The protein below binds the small molecule below.
Small molecule (SMILES): CNCc1ccc(O)cc1

Binding-site contacts:
Ligand atom C5 contacts residue ASP122 of chain 1.A at 4.1 Å.
Ligand atom C contacts residue RBJ1 of chain 1.C at 3.5 Å.
Ligand atom C1 contacts residue SER172 of chain 1.A at 3.4 Å.
Ligand atom C6 contacts residue RBJ1 of chain 1.C at 4.4 Å.
Ligand atom C4 contacts residue RBJ1 of chain 1.C at 4.1 Å.
Ligand atom C7 contacts residue PHE205 of chain 1.A at 3.8 Å (hydrophobic).
Ligand atom C4 contacts residue ASP122 of chain 1.A at 3.7 Å.
Ligand atom C2 contacts residue PHE205 of chain 1.A at 3.6 Å (hydrophobic).
Ligand atom O contacts residue GLY310 of chain 1.A at 3.5 Å (h-bond).
Ligand atom C1 contacts residue SER204 of chain 1.A at 3.4 Å.
Ligand atom C4 contacts residue LEU214 of chain 1.A at 4.2 Å (hydrophobic).
Ligand atom C2 contacts residue ASP170 of chain 1.A at 4.0 Å.
Ligand atom C contacts residue SER204 of chain 1.A at 3.5 Å.
Ligand atom O contacts residue LEU214 of chain 1.A at 3.9 Å.
Ligand atom O contacts residue RBJ1 of chain 1.C at 4.5 Å.
Ligand atom C contacts residue ASP170 of chain 1.A at 3.3 Å.
Ligand atom N contacts residue ASP170 of chain 1.A at 2.7 Å (salt-bridge).
Ligand atom C7 contacts residue TYR168 of chain 1.A at 4.1 Å (hydrophobic).
Ligand atom C1 contacts residue ASP170 of chain 1.A at 3.8 Å.
Ligand atom C2 contacts residue SER172 of chain 1.A at 4.0 Å.
Ligand atom C5 contacts residue RBJ1 of chain 1.C at 4.3 Å.
Ligand atom N contacts residue SER204 of chain 1.A at 2.8 Å (h-bond).
Ligand atom C3 contacts residue RBJ1 of chain 1.C at 4.0 Å.
Ligand atom N contacts residue SER172 of chain 1.A at 3.6 Å (h-bond).
Ligand atom C3 contacts residue ILE211 of chain 1.A at 4.1 Å (hydrophobic).
Ligand atom C7 contacts residue ASP170 of chain 1.A at 3.8 Å.
Ligand atom C5 contacts residue GLY310 of chain 1.A at 4.3 Å.
Ligand atom C4 contacts residue ILE211 of chain 1.A at 4.0 Å (hydrophobic).
Ligand atom C5 contacts residue LEU214 of chain 1.A at 4.2 Å (hydrophobic).
Ligand atom C3 contacts residue PHE205 of chain 1.A at 3.9 Å (hydrophobic).
Ligand atom C6 contacts residue TYR168 of chain 1.A at 4.0 Å (hydrophobic).
Ligand atom O contacts residue ASP122 of chain 1.A at 3.5 Å (salt-bridge).
Ligand atom C7 contacts residue SER172 of chain 1.A at 3.5 Å.
Ligand atom C1 contacts residue PHE205 of chain 1.A at 3.5 Å (hydrophobic).

Sequence of chain 1.A:
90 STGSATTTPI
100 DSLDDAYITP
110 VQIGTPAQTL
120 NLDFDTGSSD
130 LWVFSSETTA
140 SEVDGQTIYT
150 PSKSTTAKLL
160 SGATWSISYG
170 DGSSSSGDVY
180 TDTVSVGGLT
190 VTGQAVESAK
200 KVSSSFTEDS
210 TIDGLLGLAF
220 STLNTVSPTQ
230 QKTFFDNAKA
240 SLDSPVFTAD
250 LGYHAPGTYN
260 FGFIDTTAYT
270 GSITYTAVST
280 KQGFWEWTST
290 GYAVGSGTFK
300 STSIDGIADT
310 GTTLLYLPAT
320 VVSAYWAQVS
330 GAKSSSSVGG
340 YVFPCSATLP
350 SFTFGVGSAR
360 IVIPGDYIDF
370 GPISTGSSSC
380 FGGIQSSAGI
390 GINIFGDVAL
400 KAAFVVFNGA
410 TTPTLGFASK